A small-molecule ligand and the protein it binds are described below.
Small molecule (SMILES): CC1(C)C(CS)=C(CS)C(C)(C)N1[O]

Binding-site contacts:
Ligand atom SD contacts residue CYS115 of chain 1.A at 2.0 Å (h-bond).
Ligand atom S10 contacts residue CYS119 of chain 1.A at 2.0 Å (h-bond).
Ligand atom C4 contacts residue CYS119 of chain 1.A at 4.0 Å (hydrophobic).
Ligand atom CE contacts residue CYS119 of chain 1.A at 4.0 Å (hydrophobic).
Ligand atom SD contacts residue LEU118 of chain 1.A at 4.2 Å.
Ligand atom C7 contacts residue GLN122 of chain 1.A at 3.4 Å.
Ligand atom C3 contacts residue CYS119 of chain 1.A at 4.3 Å (hydrophobic).
Ligand atom CE contacts residue CYS115 of chain 1.A at 3.1 Å (hydrophobic).
Ligand atom C4 contacts residue GLN122 of chain 1.A at 4.0 Å.
Ligand atom C5 contacts residue GLN122 of chain 1.A at 3.7 Å.
Ligand atom S10 contacts residue GLN122 of chain 1.A at 3.9 Å.
Ligand atom C10 contacts residue CYS119 of chain 1.A at 2.9 Å (hydrophobic).
Ligand atom C3 contacts residue CYS115 of chain 1.A at 4.4 Å (hydrophobic).
Ligand atom C7 contacts residue VAL87 of chain 1.A at 3.9 Å (hydrophobic).
Ligand atom O1 contacts residue ALA82 of chain 1.A at 4.4 Å.
Ligand atom C10 contacts residue LEU118 of chain 1.A at 4.4 Å (hydrophobic).
Ligand atom C7 contacts residue PRO86 of chain 1.A at 3.9 Å (hydrophobic).
Ligand atom C10 contacts residue GLN122 of chain 1.A at 3.5 Å.
Ligand atom C7 contacts residue LYS83 of chain 1.A at 3.5 Å.
Ligand atom C6 contacts residue GLN122 of chain 1.A at 3.3 Å.
Ligand atom C9 contacts residue LYS83 of chain 1.A at 3.7 Å.

Sequence of chain 1.A:
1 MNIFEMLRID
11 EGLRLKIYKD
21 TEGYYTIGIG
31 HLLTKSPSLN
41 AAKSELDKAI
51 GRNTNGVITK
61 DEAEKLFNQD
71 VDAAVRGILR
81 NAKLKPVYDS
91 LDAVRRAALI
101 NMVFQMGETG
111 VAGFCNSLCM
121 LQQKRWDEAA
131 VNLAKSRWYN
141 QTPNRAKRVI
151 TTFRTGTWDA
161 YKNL